Sequence of chain 1.B:
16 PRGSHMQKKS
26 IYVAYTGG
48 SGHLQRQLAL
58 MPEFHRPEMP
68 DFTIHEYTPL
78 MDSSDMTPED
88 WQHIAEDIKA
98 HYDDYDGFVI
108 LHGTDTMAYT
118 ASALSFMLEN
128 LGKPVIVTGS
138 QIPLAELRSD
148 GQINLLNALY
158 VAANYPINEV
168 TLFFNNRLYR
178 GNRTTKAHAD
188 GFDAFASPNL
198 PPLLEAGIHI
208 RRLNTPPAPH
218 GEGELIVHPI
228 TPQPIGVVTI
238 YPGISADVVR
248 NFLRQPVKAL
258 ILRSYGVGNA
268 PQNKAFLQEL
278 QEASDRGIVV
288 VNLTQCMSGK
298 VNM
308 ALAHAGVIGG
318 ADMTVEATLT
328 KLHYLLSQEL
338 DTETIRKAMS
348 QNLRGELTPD

This protein binds this small molecule.
Small molecule (SMILES): N[C@@H](CC(=O)O)C(=O)O

Binding-site contacts:
Ligand atom O contacts residue GLY110 of chain 1.D at 3.3 Å.
Ligand atom C contacts residue GLY110 of chain 1.D at 3.6 Å.
Ligand atom O contacts residue SER80 of chain 1.D at 2.8 Å (h-bond).
Ligand atom CB contacts residue ASN1 of chain 1.Z at 1.4 Å.
Ligand atom OD2 contacts residue GLY33 of chain 1.D at 4.2 Å.
Ligand atom OXT contacts residue GLY110 of chain 1.D at 3.3 Å.
Ligand atom N contacts residue EDO1 of chain 1.CA at 4.3 Å.
Ligand atom O contacts residue GLY33 of chain 1.D at 3.5 Å.
Ligand atom N contacts residue ASN1 of chain 1.Z at 0.3 Å.
Ligand atom C contacts residue ASP112 of chain 1.D at 4.3 Å.
Ligand atom N contacts residue ASP112 of chain 1.D at 3.2 Å (salt-bridge).
Ligand atom OD1 contacts residue GLY33 of chain 1.D at 4.1 Å.
Ligand atom C contacts residue ASP79 of chain 1.D at 4.3 Å.
Ligand atom CG contacts residue SER137 of chain 1.D at 4.0 Å.
Ligand atom OD1 contacts residue ASN1 of chain 1.Z at 2.9 Å.
Ligand atom C contacts residue SER80 of chain 1.D at 3.5 Å.
Ligand atom C contacts residue ASN1 of chain 1.Z at 0.3 Å.
Ligand atom C contacts residue GLY33 of chain 1.D at 4.4 Å.
Ligand atom C contacts residue THR111 of chain 1.D at 4.1 Å.
Ligand atom O contacts residue ASP79 of chain 1.D at 3.4 Å.
Ligand atom CG contacts residue ASN1 of chain 1.Z at 2.4 Å.
Ligand atom OD2 contacts residue SER137 of chain 1.D at 3.9 Å.
Ligand atom OD1 contacts residue GLY110 of chain 1.D at 3.4 Å.
Ligand atom CG contacts residue THR111 of chain 1.D at 3.9 Å.
Ligand atom N contacts residue ASN266 of chain 1.B at 3.7 Å.
Ligand atom CB contacts residue THR111 of chain 1.D at 3.9 Å.
Ligand atom OD2 contacts residue ASN1 of chain 1.Z at 3.2 Å (h-bond).
Ligand atom O contacts residue ASN1 of chain 1.Z at 0.4 Å (h-bond).
Ligand atom OXT contacts residue THR111 of chain 1.D at 3.4 Å (h-bond).
Ligand atom OXT contacts residue ASP112 of chain 1.D at 3.1 Å (salt-bridge).
Ligand atom OD1 contacts residue SER137 of chain 1.D at 3.5 Å (h-bond).
Ligand atom CA contacts residue ASN1 of chain 1.Z at 0.1 Å.
Ligand atom OXT contacts residue SER81 of chain 1.D at 4.2 Å.
Ligand atom CG contacts residue GLY33 of chain 1.D at 4.3 Å.
Ligand atom OXT contacts residue SER80 of chain 1.D at 2.5 Å (h-bond).
Ligand atom CA contacts residue ASP112 of chain 1.D at 4.2 Å.
Ligand atom CB contacts residue EDO1 of chain 1.CA at 3.6 Å.
Ligand atom OXT contacts residue ASN1 of chain 1.Z at 0.5 Å (h-bond).
Ligand atom OD1 contacts residue THR111 of chain 1.D at 3.0 Å (h-bond).
Ligand atom O contacts residue MET78 of chain 1.D at 4.4 Å.

Sequence of chain 1.D:
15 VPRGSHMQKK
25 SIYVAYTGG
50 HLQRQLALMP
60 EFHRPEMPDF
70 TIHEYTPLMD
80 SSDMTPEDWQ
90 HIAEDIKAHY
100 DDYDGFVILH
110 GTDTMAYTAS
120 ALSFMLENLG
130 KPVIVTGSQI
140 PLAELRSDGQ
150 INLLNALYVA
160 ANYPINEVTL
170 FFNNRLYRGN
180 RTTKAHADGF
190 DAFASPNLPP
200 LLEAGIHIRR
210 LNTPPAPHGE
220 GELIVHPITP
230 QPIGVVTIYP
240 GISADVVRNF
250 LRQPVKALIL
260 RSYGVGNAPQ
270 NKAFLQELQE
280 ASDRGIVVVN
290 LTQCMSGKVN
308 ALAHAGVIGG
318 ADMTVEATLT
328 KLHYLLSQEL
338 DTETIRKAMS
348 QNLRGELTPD